Binding-site contacts:
Ligand atom C22 contacts residue ILE121 of chain 1.A at 3.6 Å (hydrophobic).
Ligand atom C23 contacts residue THR84 of chain 1.A at 3.6 Å.
Ligand atom O3 contacts residue THR83 of chain 1.A at 3.3 Å.
Ligand atom C28 contacts residue VAL143 of chain 1.A at 3.6 Å (hydrophobic).
Ligand atom C11 contacts residue THR84 of chain 1.A at 3.5 Å.
Ligand atom C21 contacts residue VAL136 of chain 1.A at 3.8 Å (hydrophobic).
Ligand atom C12 contacts residue TYR268 of chain 1.A at 3.3 Å (hydrophobic).
Ligand atom O1 contacts residue HIS244 of chain 1.A at 2.8 Å (h-bond).
Ligand atom C16 contacts residue LEU134 of chain 1.A at 3.7 Å (hydrophobic).
Ligand atom C10 contacts residue PHE77 of chain 1.A at 3.8 Å (hydrophobic).
Ligand atom C12 contacts residue HIS118 of chain 1.A at 3.8 Å.
Ligand atom C6 contacts residue CYS80 of chain 1.A at 3.6 Å (hydrophobic).
Ligand atom F contacts residue LEU148 of chain 1.A at 3.7 Å.
Ligand atom C18 contacts residue VAL136 of chain 1.A at 3.7 Å (hydrophobic).
Ligand atom O1 contacts residue TYR268 of chain 1.A at 2.7 Å (h-bond).
Ligand atom C27 contacts residue LEU50 of chain 1.A at 3.8 Å (hydrophobic).
Ligand atom C12 contacts residue LEU264 of chain 1.A at 3.7 Å (hydrophobic).
Ligand atom F contacts residue VAL143 of chain 1.A at 3.5 Å.
Ligand atom O2 contacts residue TYR268 of chain 1.A at 3.1 Å (h-bond).
Ligand atom C8 contacts residue CYS80 of chain 1.A at 3.6 Å (hydrophobic).
Ligand atom C25 contacts residue ARG79 of chain 1.A at 3.7 Å.
Ligand atom C11 contacts residue LEU264 of chain 1.A at 3.6 Å (hydrophobic).
Ligand atom C2 contacts residue ILE159 of chain 1.A at 3.7 Å (hydrophobic).
Ligand atom C26 contacts residue TRP59 of chain 1.A at 3.5 Å (hydrophobic).
Ligand atom C19 contacts residue VAL136 of chain 1.A at 3.5 Å (hydrophobic).
Ligand atom O1 contacts residue HIS118 of chain 1.A at 2.9 Å (h-bond).
Ligand atom O contacts residue CYS80 of chain 1.A at 3.6 Å.
Ligand atom C28 contacts residue VAL76 of chain 1.A at 3.7 Å (hydrophobic).
Ligand atom C12 contacts residue HIS244 of chain 1.A at 3.6 Å.
Ligand atom C4 contacts residue LEU125 of chain 1.A at 3.8 Å (hydrophobic).
Ligand atom O2 contacts residue MET248 of chain 1.A at 3.3 Å.
Ligand atom C24 contacts residue VAL143 of chain 1.A at 3.7 Å (hydrophobic).
Ligand atom C2 contacts residue LYS162 of chain 1.A at 3.6 Å.
Ligand atom C23 contacts residue THR83 of chain 1.A at 3.8 Å.
Ligand atom F contacts residue VAL76 of chain 1.A at 3.6 Å.
Ligand atom O2 contacts residue LEU264 of chain 1.A at 3.5 Å.
Ligand atom F contacts residue PHE147 of chain 1.A at 3.4 Å.
Ligand atom C17 contacts residue THR83 of chain 1.A at 3.4 Å.
Ligand atom C24 contacts residue VAL76 of chain 1.A at 3.7 Å (hydrophobic).
Ligand atom C3 contacts residue LEU125 of chain 1.A at 3.5 Å (hydrophobic).

Sequence of chain 1.A:
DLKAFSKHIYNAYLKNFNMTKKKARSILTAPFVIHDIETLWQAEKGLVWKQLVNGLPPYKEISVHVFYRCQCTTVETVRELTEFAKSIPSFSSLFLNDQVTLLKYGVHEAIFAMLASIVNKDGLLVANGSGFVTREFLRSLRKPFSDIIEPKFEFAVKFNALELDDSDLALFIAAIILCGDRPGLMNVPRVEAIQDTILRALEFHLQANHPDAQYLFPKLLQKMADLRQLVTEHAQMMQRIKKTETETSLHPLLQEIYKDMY

This protein binds this small molecule.
Small molecule (SMILES): O=C(O)CCCCCOc1ccccc1CN(C(=O)c1ccc(-c2cccc(F)c2)cc1)C1CC1